The small molecule below binds the protein below.
Small molecule (SMILES): CC(=O)N[C@H]1[C@H](O[C@H]2[C@H](O)[C@@H](NC(C)=O)CO[C@@H]2CO)O[C@H](CO)[C@@H](O)[C@@H]1O

Sequence of chain 1.A:
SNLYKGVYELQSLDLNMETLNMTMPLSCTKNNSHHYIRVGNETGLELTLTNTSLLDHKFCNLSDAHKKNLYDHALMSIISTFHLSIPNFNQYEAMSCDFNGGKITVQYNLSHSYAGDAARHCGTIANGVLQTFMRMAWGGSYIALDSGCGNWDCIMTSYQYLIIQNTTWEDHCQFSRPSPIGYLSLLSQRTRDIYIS

Binding-site contacts:
Ligand atom C8 contacts residue THR215 of chain 1.A at 3.8 Å.
Ligand atom C4 contacts residue ASN109 of chain 1.A at 4.4 Å.
Ligand atom C5 contacts residue ASN109 of chain 1.A at 3.9 Å.
Ligand atom C1 contacts residue GLN218 of chain 1.A at 4.0 Å.
Ligand atom C1 contacts residue SER216 of chain 1.A at 3.7 Å.
Ligand atom N2 contacts residue SER216 of chain 1.A at 3.0 Å (h-bond).
Ligand atom C2 contacts residue ASN109 of chain 1.A at 2.5 Å.
Ligand atom C8 contacts residue LEU203 of chain 1.A at 4.3 Å (hydrophobic).
Ligand atom C3 contacts residue SER216 of chain 1.A at 3.6 Å.
Ligand atom O5 contacts residue ASN109 of chain 1.A at 2.6 Å (h-bond).
Ligand atom C7 contacts residue ASN109 of chain 1.A at 3.5 Å.
Ligand atom C7 contacts residue TYR217 of chain 1.A at 4.4 Å (hydrophobic).
Ligand atom O7 contacts residue ASN109 of chain 1.A at 3.7 Å.
Ligand atom C1 contacts residue ASN109 of chain 1.A at 1.5 Å.
Ligand atom C8 contacts residue TYR217 of chain 1.A at 3.4 Å (hydrophobic).
Ligand atom C8 contacts residue MET214 of chain 1.A at 4.2 Å (hydrophobic).
Ligand atom O3 contacts residue SER216 of chain 1.A at 3.6 Å.
Ligand atom N2 contacts residue ASN109 of chain 1.A at 2.8 Å (h-bond).
Ligand atom O7 contacts residue SER216 of chain 1.A at 3.3 Å.
Ligand atom C3 contacts residue ASN109 of chain 1.A at 3.8 Å.
Ligand atom C7 contacts residue SER216 of chain 1.A at 3.8 Å.
Ligand atom C8 contacts residue SER216 of chain 1.A at 3.3 Å.
Ligand atom O7 contacts residue THR215 of chain 1.A at 4.4 Å.
Ligand atom C2 contacts residue SER216 of chain 1.A at 3.7 Å.
Ligand atom C8 contacts residue ASP175 of chain 1.A at 4.2 Å.
Ligand atom N2 contacts residue TYR217 of chain 1.A at 4.5 Å.